Sequence of chain 1.G:
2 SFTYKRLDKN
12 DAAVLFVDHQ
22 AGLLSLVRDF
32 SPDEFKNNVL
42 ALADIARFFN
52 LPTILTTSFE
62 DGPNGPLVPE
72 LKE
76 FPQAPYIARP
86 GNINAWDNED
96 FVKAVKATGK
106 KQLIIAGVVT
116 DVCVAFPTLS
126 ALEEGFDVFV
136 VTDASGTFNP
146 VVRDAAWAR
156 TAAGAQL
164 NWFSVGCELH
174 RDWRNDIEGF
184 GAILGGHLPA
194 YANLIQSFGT

This protein binds this small molecule.
Small molecule (SMILES): CCC(N)=O

Binding-site contacts:
Ligand atom CG contacts residue ASN65 of chain 1.G at 4.1 Å.
Ligand atom CA contacts residue VAL114 of chain 1.G at 3.7 Å (hydrophobic).
Ligand atom CA contacts residue VAL117 of chain 1.G at 4.5 Å (hydrophobic).
Ligand atom CG contacts residue SER59 of chain 1.G at 3.5 Å.
Ligand atom CA contacts residue VAL113 of chain 1.G at 3.4 Å (hydrophobic).
Ligand atom CG contacts residue CYS118 of chain 1.G at 3.5 Å (hydrophobic).
Ligand atom CA contacts residue LEU24 of chain 1.G at 4.3 Å (hydrophobic).
Ligand atom ND2 contacts residue ARG84 of chain 1.G at 3.9 Å.
Ligand atom CB contacts residue LEU24 of chain 1.G at 4.0 Å (hydrophobic).
Ligand atom OD1 contacts residue ASN65 of chain 1.G at 3.3 Å (h-bond).
Ligand atom ND2 contacts residue CYS118 of chain 1.G at 3.0 Å (h-bond).
Ligand atom CA contacts residue CYS118 of chain 1.G at 1.7 Å (hydrophobic).
Ligand atom CG contacts residue TRP176 of chain 1.H at 4.4 Å (hydrophobic).
Ligand atom ND2 contacts residue SER59 of chain 1.G at 3.1 Å (h-bond).
Ligand atom CG contacts residue ILE88 of chain 1.G at 4.3 Å (hydrophobic).
Ligand atom ND2 contacts residue ILE88 of chain 1.G at 3.6 Å.
Ligand atom ND2 contacts residue ASP19 of chain 1.G at 3.6 Å (salt-bridge).
Ligand atom CB contacts residue CYS118 of chain 1.G at 3.1 Å (hydrophobic).
Ligand atom OD1 contacts residue SER59 of chain 1.G at 3.3 Å (h-bond).
Ligand atom CG contacts residue ASP19 of chain 1.G at 4.5 Å.
Ligand atom OD1 contacts residue TRP176 of chain 1.H at 3.3 Å (h-bond).
Ligand atom CA contacts residue ASP19 of chain 1.G at 4.1 Å.

Sequence of chain 1.H:
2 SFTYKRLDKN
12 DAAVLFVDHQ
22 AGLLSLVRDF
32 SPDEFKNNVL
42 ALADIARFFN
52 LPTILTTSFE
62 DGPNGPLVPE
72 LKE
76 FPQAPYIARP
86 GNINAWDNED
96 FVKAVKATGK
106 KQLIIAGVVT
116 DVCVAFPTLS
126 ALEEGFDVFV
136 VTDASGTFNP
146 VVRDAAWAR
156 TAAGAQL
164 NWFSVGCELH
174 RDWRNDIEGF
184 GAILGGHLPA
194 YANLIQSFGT